Sequence of chain 1.B:
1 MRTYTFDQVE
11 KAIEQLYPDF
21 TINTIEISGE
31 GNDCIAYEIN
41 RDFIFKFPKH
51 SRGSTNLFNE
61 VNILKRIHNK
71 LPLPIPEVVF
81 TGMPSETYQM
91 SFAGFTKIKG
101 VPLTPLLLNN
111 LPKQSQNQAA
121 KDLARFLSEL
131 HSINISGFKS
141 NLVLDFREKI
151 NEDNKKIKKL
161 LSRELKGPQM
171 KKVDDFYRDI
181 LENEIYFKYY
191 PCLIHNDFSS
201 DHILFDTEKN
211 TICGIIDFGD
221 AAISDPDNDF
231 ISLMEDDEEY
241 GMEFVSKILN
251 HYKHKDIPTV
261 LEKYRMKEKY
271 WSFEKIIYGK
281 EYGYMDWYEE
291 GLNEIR

A small-molecule ligand and the protein it binds are described below.
Small molecule (SMILES): Nc1ncnc2c1ncn2[C@@H]1O[C@H](CO)[C@@H](O)[C@H]1O

Binding-site contacts:
Ligand atom C6 contacts residue ILE98 of chain 1.B at 4.0 Å (hydrophobic).
Ligand atom N9 contacts residue ILE216 of chain 1.B at 4.1 Å.
Ligand atom C2 contacts residue LEU204 of chain 1.B at 3.9 Å (hydrophobic).
Ligand atom O4' contacts residue GLY29 of chain 1.B at 4.0 Å.
Ligand atom C4' contacts residue GLY29 of chain 1.B at 3.9 Å.
Ligand atom C3' contacts residue ILE216 of chain 1.B at 3.8 Å (hydrophobic).
Ligand atom O5' contacts residue LYS46 of chain 1.B at 3.9 Å.
Ligand atom N9 contacts residue ILE44 of chain 1.B at 4.2 Å.
Ligand atom N1 contacts residue ILE44 of chain 1.B at 4.1 Å.
Ligand atom N1 contacts residue LYS97 of chain 1.B at 3.8 Å.
Ligand atom O3' contacts residue ASP217 of chain 1.B at 4.0 Å.
Ligand atom N1 contacts residue ILE98 of chain 1.B at 2.9 Å (h-bond).
Ligand atom C5 contacts residue ILE44 of chain 1.B at 3.7 Å (hydrophobic).
Ligand atom O4' contacts residue SER28 of chain 1.B at 3.5 Å (h-bond).
Ligand atom N1 contacts residue THR96 of chain 1.B at 4.2 Å.
Ligand atom C5' contacts residue ALA36 of chain 1.B at 3.8 Å (hydrophobic).
Ligand atom N6 contacts residue ILE98 of chain 1.B at 4.2 Å.
Ligand atom O5' contacts residue ASP217 of chain 1.B at 3.2 Å (salt-bridge).
Ligand atom O4' contacts residue ALA36 of chain 1.B at 4.1 Å.
Ligand atom N3 contacts residue ILE44 of chain 1.B at 4.2 Å.
Ligand atom N3 contacts residue ILE98 of chain 1.B at 4.0 Å.
Ligand atom N6 contacts residue ILE216 of chain 1.B at 4.3 Å.
Ligand atom N6 contacts residue PHE95 of chain 1.B at 4.1 Å.
Ligand atom N6 contacts residue THR96 of chain 1.B at 3.4 Å (h-bond).
Ligand atom C2' contacts residue ILE216 of chain 1.B at 3.6 Å (hydrophobic).
Ligand atom C2 contacts residue ILE98 of chain 1.B at 2.9 Å (hydrophobic).
Ligand atom N7 contacts residue ILE44 of chain 1.B at 3.8 Å.
Ligand atom N6 contacts residue PRO76 of chain 1.B at 4.0 Å.
Ligand atom C5' contacts residue GLU30 of chain 1.B at 3.9 Å.
Ligand atom C3' contacts residue ASP217 of chain 1.B at 4.2 Å.
Ligand atom C5 contacts residue ILE216 of chain 1.B at 4.2 Å (hydrophobic).
Ligand atom C5' contacts residue GLY29 of chain 1.B at 4.2 Å.
Ligand atom C4 contacts residue ILE216 of chain 1.B at 4.2 Å (hydrophobic).
Ligand atom C6 contacts residue ILE44 of chain 1.B at 3.8 Å (hydrophobic).
Ligand atom C2 contacts residue LYS97 of chain 1.B at 4.1 Å.
Ligand atom C6 contacts residue THR96 of chain 1.B at 4.2 Å.
Ligand atom O3' contacts residue ILE216 of chain 1.B at 4.2 Å.
Ligand atom C6 contacts residue ILE216 of chain 1.B at 4.0 Å (hydrophobic).
Ligand atom C8 contacts residue ILE44 of chain 1.B at 3.8 Å (hydrophobic).
Ligand atom C4 contacts residue ILE44 of chain 1.B at 3.9 Å (hydrophobic).